The protein below binds the small molecule below.
Small molecule (SMILES): Nc1ncnc2c1nc(Br)n2[C@@H]1O[C@H](COP(=O)(O)O)[C@@H](O)[C@H]1O

Sequence of chain 1.A:
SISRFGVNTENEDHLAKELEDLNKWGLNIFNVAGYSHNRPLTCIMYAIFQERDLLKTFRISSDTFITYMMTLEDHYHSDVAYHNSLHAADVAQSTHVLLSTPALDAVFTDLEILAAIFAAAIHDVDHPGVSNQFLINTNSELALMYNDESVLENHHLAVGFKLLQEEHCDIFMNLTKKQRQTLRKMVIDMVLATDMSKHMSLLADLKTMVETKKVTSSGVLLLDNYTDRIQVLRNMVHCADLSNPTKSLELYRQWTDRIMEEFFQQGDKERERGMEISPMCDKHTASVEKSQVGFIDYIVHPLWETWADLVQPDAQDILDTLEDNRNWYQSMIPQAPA

Binding-site contacts:
Ligand atom N1 contacts residue TYR83 of chain 1.A at 4.0 Å.
Ligand atom C4 contacts residue PHE296 of chain 1.A at 3.4 Å (hydrophobic).
Ligand atom O3' contacts residue HIS84 of chain 1.A at 4.0 Å.
Ligand atom C2 contacts residue TYR83 of chain 1.A at 3.5 Å (hydrophobic).
Ligand atom BR8 contacts residue MET281 of chain 1.A at 4.0 Å.
Ligand atom O1P contacts residue ZN1 of chain 1.C at 3.9 Å.
Ligand atom O2P contacts residue HIS84 of chain 1.A at 2.4 Å (h-bond).
Ligand atom C1' contacts residue PHE296 of chain 1.A at 3.8 Å (hydrophobic).
Ligand atom O3P contacts residue ASP242 of chain 1.A at 2.9 Å (salt-bridge).
Ligand atom O4' contacts residue PHE296 of chain 1.A at 3.1 Å.
Ligand atom O1P contacts residue ASP242 of chain 1.A at 3.2 Å (salt-bridge).
Ligand atom O3P contacts residue ZN1 of chain 1.D at 3.3 Å.
Ligand atom C6 contacts residue GLN293 of chain 1.A at 3.8 Å.
Ligand atom N6 contacts residue TYR253 of chain 1.A at 3.6 Å.
Ligand atom C6 contacts residue PHE296 of chain 1.A at 4.0 Å (hydrophobic).
Ligand atom C5 contacts residue PHE296 of chain 1.A at 3.5 Å (hydrophobic).
Ligand atom C4' contacts residue MET197 of chain 1.A at 4.0 Å (hydrophobic).
Ligand atom O3P contacts residue ZN1 of chain 1.C at 2.9 Å.
Ligand atom BR8 contacts residue PHE264 of chain 1.A at 4.0 Å.
Ligand atom N7 contacts residue PHE296 of chain 1.A at 3.6 Å.
Ligand atom N9 contacts residue PHE296 of chain 1.A at 3.6 Å.
Ligand atom N6 contacts residue GLN293 of chain 1.A at 3.0 Å (h-bond).
Ligand atom N7 contacts residue GLN293 of chain 1.A at 3.1 Å (h-bond).
Ligand atom P contacts residue HIS84 of chain 1.A at 3.6 Å.
Ligand atom C2' contacts residue PHE264 of chain 1.A at 3.2 Å (hydrophobic).
Ligand atom C2 contacts residue ASN245 of chain 1.A at 3.5 Å.
Ligand atom O3P contacts residue HIS84 of chain 1.A at 3.8 Å.
Ligand atom O2' contacts residue PHE264 of chain 1.A at 2.9 Å.
Ligand atom C5 contacts residue GLN293 of chain 1.A at 3.9 Å.
Ligand atom O5' contacts residue MET197 of chain 1.A at 3.9 Å.
Ligand atom N6 contacts residue THR257 of chain 1.A at 3.7 Å.
Ligand atom C5' contacts residue MET197 of chain 1.A at 3.9 Å (hydrophobic).
Ligand atom C8 contacts residue PHE296 of chain 1.A at 3.8 Å (hydrophobic).
Ligand atom N3 contacts residue PHE296 of chain 1.A at 3.7 Å.
Ligand atom N1 contacts residue ASN245 of chain 1.A at 3.0 Å (h-bond).
Ligand atom P contacts residue ASP242 of chain 1.A at 3.8 Å.
Ligand atom O1P contacts residue TYR83 of chain 1.A at 3.9 Å.
Ligand atom O2P contacts residue TYR83 of chain 1.A at 3.5 Å.
Ligand atom P contacts residue ZN1 of chain 1.C at 3.9 Å.
Ligand atom C5' contacts residue LEU243 of chain 1.A at 3.7 Å (hydrophobic).